The protein below binds the small molecule below.
Small molecule (SMILES): CC(=O)N[C@@H]1[C@@H](O)[C@H](O[C@@H]2O[C@H](CO)[C@@H](O[C@@H]3O[C@H](CO)[C@@H](O[C@@H]4O[C@H](CO)[C@@H](O[C@@H]5O[C@H](CO)[C@@H](O[C@@H]6O[C@H](CO)[C@@H](O)[C@H](O)[C@H]6NC(C)=O)[C@H](O)[C@H]5NC(C)=O)[C@H](O)[C@H]4NC(C)=O)[C@H](O)[C@H]3NC(C)=O)[C@H](O)[C@H]2NC(C)=O)[C@@H](CO)O[C@H]1O

Binding-site contacts:
Ligand atom O3 contacts residue ASN416 of chain 1.A at 3.5 Å (h-bond).
Ligand atom C1 contacts residue TRP136 of chain 1.A at 3.6 Å (hydrophobic).
Ligand atom C6 contacts residue GLY415 of chain 1.A at 3.8 Å.
Ligand atom N2 contacts residue TRP410 of chain 1.A at 3.8 Å.
Ligand atom C7 contacts residue PHE138 of chain 1.A at 3.6 Å (hydrophobic).
Ligand atom O7 contacts residue ARG299 of chain 1.A at 3.5 Å (salt-bridge).
Ligand atom O6 contacts residue ASN416 of chain 1.A at 3.1 Å (h-bond).
Ligand atom C6 contacts residue GLU82 of chain 1.A at 3.8 Å.
Ligand atom O5 contacts residue TRP136 of chain 1.A at 3.8 Å.
Ligand atom O7 contacts residue ARG18 of chain 1.A at 3.3 Å (salt-bridge).
Ligand atom O7 contacts residue SER137 of chain 1.A at 3.7 Å.
Ligand atom O7 contacts residue PHE138 of chain 1.A at 2.9 Å (h-bond).
Ligand atom O5 contacts residue GLU82 of chain 1.A at 3.8 Å.
Ligand atom C6 contacts residue ASN416 of chain 1.A at 3.4 Å.
Ligand atom O7 contacts residue TRP314 of chain 1.A at 3.5 Å.
Ligand atom C2 contacts residue TRP136 of chain 1.A at 3.7 Å (hydrophobic).
Ligand atom C7 contacts residue ARG18 of chain 1.A at 3.8 Å.
Ligand atom C2 contacts residue TRP410 of chain 1.A at 3.5 Å (hydrophobic).
Ligand atom C3 contacts residue GLU82 of chain 1.A at 3.6 Å.
Ligand atom C8 contacts residue TRP16 of chain 1.A at 3.5 Å (hydrophobic).
Ligand atom O7 contacts residue TRP410 of chain 1.A at 3.6 Å.
Ligand atom C7 contacts residue ASP320 of chain 1.A at 3.8 Å.
Ligand atom N2 contacts residue GLU82 of chain 1.A at 3.4 Å (salt-bridge).
Ligand atom O4 contacts residue TRP314 of chain 1.A at 3.6 Å.
Ligand atom C8 contacts residue ARG20 of chain 1.A at 3.8 Å.
Ligand atom C8 contacts residue ARG18 of chain 1.A at 3.8 Å.
Ligand atom O4 contacts residue TRP136 of chain 1.A at 3.7 Å.
Ligand atom C4 contacts residue TRP136 of chain 1.A at 3.4 Å (hydrophobic).
Ligand atom C7 contacts residue TRP410 of chain 1.A at 3.8 Å (hydrophobic).
Ligand atom O6 contacts residue ARG20 of chain 1.A at 3.6 Å.
Ligand atom C8 contacts residue TRP136 of chain 1.A at 3.8 Å (hydrophobic).
Ligand atom C7 contacts residue GLU82 of chain 1.A at 3.8 Å.
Ligand atom O5 contacts residue TRP314 of chain 1.A at 3.6 Å (h-bond).
Ligand atom C5 contacts residue TRP410 of chain 1.A at 3.8 Å (hydrophobic).
Ligand atom O7 contacts residue ARG22 of chain 1.A at 3.5 Å (salt-bridge).
Ligand atom N2 contacts residue ASP320 of chain 1.A at 3.1 Å (salt-bridge).
Ligand atom C6 contacts residue ASP320 of chain 1.A at 3.7 Å.
Ligand atom O6 contacts residue SER137 of chain 1.A at 3.3 Å (h-bond).
Ligand atom O3 contacts residue GLU82 of chain 1.A at 3.2 Å (salt-bridge).
Ligand atom C8 contacts residue ASP320 of chain 1.A at 3.6 Å.

Sequence of chain 1.A:
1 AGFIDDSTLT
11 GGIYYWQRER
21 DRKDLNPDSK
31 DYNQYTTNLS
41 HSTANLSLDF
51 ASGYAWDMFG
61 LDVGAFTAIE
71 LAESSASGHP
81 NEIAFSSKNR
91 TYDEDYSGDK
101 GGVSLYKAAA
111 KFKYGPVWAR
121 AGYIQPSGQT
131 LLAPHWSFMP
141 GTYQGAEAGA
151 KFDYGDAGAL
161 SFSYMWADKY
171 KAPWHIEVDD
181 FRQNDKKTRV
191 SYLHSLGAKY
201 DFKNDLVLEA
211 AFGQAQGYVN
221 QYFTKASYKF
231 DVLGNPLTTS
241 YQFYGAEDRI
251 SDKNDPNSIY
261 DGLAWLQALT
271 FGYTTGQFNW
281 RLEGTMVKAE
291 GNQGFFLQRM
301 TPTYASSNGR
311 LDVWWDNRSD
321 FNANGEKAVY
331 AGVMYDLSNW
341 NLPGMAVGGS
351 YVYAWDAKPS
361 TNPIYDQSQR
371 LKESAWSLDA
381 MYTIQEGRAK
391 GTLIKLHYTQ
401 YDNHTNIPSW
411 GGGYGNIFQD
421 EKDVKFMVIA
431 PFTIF